Sequence of chain 1.L:
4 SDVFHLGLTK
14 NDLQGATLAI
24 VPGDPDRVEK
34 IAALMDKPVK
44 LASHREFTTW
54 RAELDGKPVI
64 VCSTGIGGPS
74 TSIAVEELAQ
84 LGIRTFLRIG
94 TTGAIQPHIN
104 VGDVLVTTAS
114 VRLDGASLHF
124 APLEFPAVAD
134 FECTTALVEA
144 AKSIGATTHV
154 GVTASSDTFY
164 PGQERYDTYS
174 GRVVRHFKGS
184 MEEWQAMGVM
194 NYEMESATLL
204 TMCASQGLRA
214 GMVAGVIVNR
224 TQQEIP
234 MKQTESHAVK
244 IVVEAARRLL

The small molecule below binds the protein below.
Small molecule (SMILES): O=c1ccn([C@H]2C[C@H](O)[C@@H](CO)O2)c(=O)[nH]1

Sequence of chain 1.K:
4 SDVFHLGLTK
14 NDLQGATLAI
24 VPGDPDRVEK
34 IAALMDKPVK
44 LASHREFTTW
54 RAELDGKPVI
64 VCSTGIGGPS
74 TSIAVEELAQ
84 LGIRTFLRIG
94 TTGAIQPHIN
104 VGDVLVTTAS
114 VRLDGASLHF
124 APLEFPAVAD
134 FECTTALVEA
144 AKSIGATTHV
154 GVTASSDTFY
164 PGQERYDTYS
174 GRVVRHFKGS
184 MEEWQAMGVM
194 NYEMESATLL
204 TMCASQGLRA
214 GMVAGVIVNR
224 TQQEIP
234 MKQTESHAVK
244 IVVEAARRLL

Binding-site contacts:
Ligand atom O4 contacts residue ARG168 of chain 1.L at 3.4 Å (salt-bridge).
Ligand atom O3' contacts residue PO41 of chain 1.IB at 2.8 Å (h-bond).
Ligand atom O2 contacts residue TYR195 of chain 1.L at 3.9 Å.
Ligand atom O4' contacts residue PO41 of chain 1.IB at 3.7 Å.
Ligand atom C2 contacts residue PHE162 of chain 1.L at 3.9 Å (hydrophobic).
Ligand atom N3 contacts residue PHE162 of chain 1.L at 3.9 Å.
Ligand atom C4 contacts residue GLY96 of chain 1.L at 3.5 Å.
Ligand atom C5' contacts residue MET197 of chain 1.L at 3.8 Å (hydrophobic).
Ligand atom C4' contacts residue PO41 of chain 1.IB at 3.6 Å.
Ligand atom C3' contacts residue GLU198 of chain 1.L at 3.4 Å.
Ligand atom O4' contacts residue ARG48 of chain 1.K at 4.0 Å.
Ligand atom O2 contacts residue GLN166 of chain 1.L at 3.0 Å (h-bond).
Ligand atom O2 contacts residue GLU196 of chain 1.L at 3.5 Å.
Ligand atom C6 contacts residue THR94 of chain 1.L at 3.7 Å.
Ligand atom C5' contacts residue HIS8 of chain 1.K at 3.4 Å.
Ligand atom C2' contacts residue GLU198 of chain 1.L at 3.5 Å.
Ligand atom O5' contacts residue PHE162 of chain 1.L at 3.5 Å.
Ligand atom O5' contacts residue HIS8 of chain 1.K at 2.6 Å (h-bond).
Ligand atom N1 contacts residue THR94 of chain 1.L at 3.9 Å.
Ligand atom O3' contacts residue GLU198 of chain 1.L at 2.8 Å (salt-bridge).
Ligand atom O2 contacts residue MET197 of chain 1.L at 3.6 Å.
Ligand atom C5' contacts residue PHE162 of chain 1.L at 3.8 Å (hydrophobic).
Ligand atom C2 contacts residue GLN166 of chain 1.L at 3.9 Å.
Ligand atom C2 contacts residue TYR195 of chain 1.L at 3.9 Å (hydrophobic).
Ligand atom C2' contacts residue PO41 of chain 1.IB at 3.3 Å.
Ligand atom C1' contacts residue THR94 of chain 1.L at 4.0 Å.
Ligand atom N3 contacts residue GLN166 of chain 1.L at 3.3 Å (h-bond).
Ligand atom C3' contacts residue MET197 of chain 1.L at 3.8 Å (hydrophobic).
Ligand atom C5 contacts residue ILE220 of chain 1.L at 4.0 Å (hydrophobic).
Ligand atom C5 contacts residue GLY96 of chain 1.L at 3.9 Å.
Ligand atom O4 contacts residue VAL221 of chain 1.L at 3.7 Å.
Ligand atom N3 contacts residue TYR195 of chain 1.L at 3.8 Å.
Ligand atom C3' contacts residue PO41 of chain 1.IB at 3.7 Å.
Ligand atom O2 contacts residue PHE162 of chain 1.L at 4.0 Å.
Ligand atom C2' contacts residue MET197 of chain 1.L at 3.6 Å (hydrophobic).
Ligand atom O3' contacts residue ILE69 of chain 1.L at 3.4 Å.
Ligand atom C5 contacts residue THR95 of chain 1.L at 3.9 Å.
Ligand atom O4 contacts residue GLY96 of chain 1.L at 3.4 Å (h-bond).
Ligand atom C1' contacts residue PO41 of chain 1.IB at 3.9 Å.
Ligand atom C4' contacts residue ARG48 of chain 1.K at 4.0 Å.